Sequence of chain 1.A:
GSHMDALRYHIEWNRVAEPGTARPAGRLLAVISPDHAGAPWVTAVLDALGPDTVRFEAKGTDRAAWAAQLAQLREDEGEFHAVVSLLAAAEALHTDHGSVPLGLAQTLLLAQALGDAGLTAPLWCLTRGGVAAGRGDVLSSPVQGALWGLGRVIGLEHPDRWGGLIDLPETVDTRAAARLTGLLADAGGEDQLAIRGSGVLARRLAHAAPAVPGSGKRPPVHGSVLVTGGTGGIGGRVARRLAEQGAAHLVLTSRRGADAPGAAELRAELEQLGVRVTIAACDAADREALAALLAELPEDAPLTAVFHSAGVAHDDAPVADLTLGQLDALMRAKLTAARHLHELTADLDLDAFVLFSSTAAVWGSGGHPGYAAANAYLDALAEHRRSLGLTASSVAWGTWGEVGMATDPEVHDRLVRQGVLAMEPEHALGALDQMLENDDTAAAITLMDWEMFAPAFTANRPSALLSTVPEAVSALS

Binding-site contacts:
Ligand atom C8 contacts residue TRP380 of chain 1.A at 3.6 Å (hydrophobic).
Ligand atom C4 contacts residue GLN435 of chain 1.A at 3.5 Å.
Ligand atom N6 contacts residue PHE474 of chain 1.A at 3.9 Å.
Ligand atom C14 contacts residue PHE474 of chain 1.A at 3.7 Å (hydrophobic).
Ligand atom C7 contacts residue SER382 of chain 1.A at 3.9 Å.
Ligand atom S13 contacts residue THR376 of chain 1.A at 3.7 Å.
Ligand atom O24 contacts residue GLY415 of chain 1.A at 3.8 Å.
Ligand atom S13 contacts residue ALA377 of chain 1.A at 3.7 Å.
Ligand atom N6 contacts residue PHE470 of chain 1.A at 3.6 Å.
Ligand atom O1 contacts residue LEU173 of chain 1.A at 4.0 Å.
Ligand atom O17 contacts residue ALA473 of chain 1.A at 4.0 Å.
Ligand atom N10 contacts residue GLN435 of chain 1.A at 3.6 Å (h-bond).
Ligand atom C5 contacts residue GLN435 of chain 1.A at 4.1 Å.
Ligand atom C11 contacts residue LEU432 of chain 1.A at 2.9 Å (hydrophobic).
Ligand atom O17 contacts residue PHE470 of chain 1.A at 3.9 Å.
Ligand atom C12 contacts residue THR376 of chain 1.A at 3.4 Å.
Ligand atom C7 contacts residue GLY381 of chain 1.A at 3.5 Å.
Ligand atom O1 contacts residue GLY383 of chain 1.A at 2.7 Å (h-bond).
Ligand atom O18 contacts residue TRP380 of chain 1.A at 2.9 Å (h-bond).
Ligand atom O1 contacts residue SER382 of chain 1.A at 3.9 Å.
Ligand atom C26 contacts residue HIS385 of chain 1.A at 3.9 Å.
Ligand atom C9 contacts residue VAL437 of chain 1.A at 4.0 Å (hydrophobic).
Ligand atom O25 contacts residue NAP1 of chain 1.C at 3.7 Å.
Ligand atom C19 contacts residue SER375 of chain 1.A at 3.6 Å.
Ligand atom O24 contacts residue THR376 of chain 1.A at 4.1 Å.
Ligand atom O16 contacts residue GLN435 of chain 1.A at 3.2 Å (h-bond).
Ligand atom O17 contacts residue PHE474 of chain 1.A at 3.7 Å.
Ligand atom C8 contacts residue VAL437 of chain 1.A at 4.1 Å (hydrophobic).
Ligand atom N10 contacts residue SER382 of chain 1.A at 3.9 Å.
Ligand atom N10 contacts residue LEU432 of chain 1.A at 3.7 Å.
Ligand atom S13 contacts residue SER375 of chain 1.A at 3.8 Å.
Ligand atom O25 contacts residue TYR388 of chain 1.A at 3.7 Å.
Ligand atom C15 contacts residue ALA473 of chain 1.A at 3.3 Å (hydrophobic).
Ligand atom O24 contacts residue NAP1 of chain 1.C at 3.8 Å.
Ligand atom O18 contacts residue THR376 of chain 1.A at 3.2 Å (h-bond).
Ligand atom O24 contacts residue SER375 of chain 1.A at 3.3 Å (h-bond).
Ligand atom C12 contacts residue LEU432 of chain 1.A at 3.8 Å (hydrophobic).
Ligand atom C14 contacts residue LEU173 of chain 1.A at 3.3 Å (hydrophobic).
Ligand atom C9 contacts residue TRP380 of chain 1.A at 3.6 Å (hydrophobic).
Ligand atom C8 contacts residue PHE470 of chain 1.A at 3.6 Å (hydrophobic).

A small-molecule ligand and the protein it binds are described below.
Small molecule (SMILES): CCC(=O)[C@@H](C)C(=O)SCCNC(=O)CCNC(=O)[C@H](O)C(C)(C)CO